This small molecule binds to this protein.
Small molecule (SMILES): O=c1[nH]cnc2c1ncn2[C@@H]1O[C@H](CO)[C@@H](O)[C@H]1O

Sequence of chain 3.A:
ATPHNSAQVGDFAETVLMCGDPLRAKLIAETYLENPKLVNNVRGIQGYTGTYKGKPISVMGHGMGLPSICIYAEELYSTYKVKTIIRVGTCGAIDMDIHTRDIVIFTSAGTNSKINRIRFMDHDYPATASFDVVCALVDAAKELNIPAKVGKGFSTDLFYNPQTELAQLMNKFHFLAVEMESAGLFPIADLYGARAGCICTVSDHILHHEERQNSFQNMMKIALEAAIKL

Binding-site contacts:
Ligand atom O2' contacts residue GLU179 of chain 6.A at 3.5 Å.
Ligand atom O5' contacts residue ARG43 of chain 3.A at 3.9 Å.
Ligand atom C2' contacts residue GLU179 of chain 6.A at 3.9 Å.
Ligand atom N3 contacts residue GLU179 of chain 6.A at 3.7 Å.
Ligand atom C3' contacts residue GLU181 of chain 6.A at 3.6 Å.
Ligand atom C2 contacts residue MET180 of chain 6.A at 3.5 Å (hydrophobic).
Ligand atom N9 contacts residue THR90 of chain 6.A at 3.7 Å.
Ligand atom N7 contacts residue CYS91 of chain 6.A at 3.4 Å.
Ligand atom C8 contacts residue THR90 of chain 6.A at 3.3 Å.
Ligand atom O5' contacts residue HIS4 of chain 3.A at 2.7 Å (h-bond).
Ligand atom N3 contacts residue PHE159 of chain 6.A at 3.9 Å.
Ligand atom C5' contacts residue MET180 of chain 6.A at 3.8 Å (hydrophobic).
Ligand atom O4' contacts residue THR90 of chain 6.A at 3.8 Å.
Ligand atom O5' contacts residue PHE159 of chain 6.A at 3.2 Å.
Ligand atom C5 contacts residue GLY92 of chain 6.A at 3.7 Å.
Ligand atom C1' contacts residue THR90 of chain 6.A at 3.5 Å.
Ligand atom C5 contacts residue VAL178 of chain 6.A at 3.6 Å (hydrophobic).
Ligand atom C6 contacts residue PHE159 of chain 6.A at 3.7 Å (hydrophobic).
Ligand atom C4' contacts residue ARG43 of chain 3.A at 3.6 Å.
Ligand atom N1 contacts residue VAL178 of chain 6.A at 3.8 Å.
Ligand atom C2' contacts residue MET180 of chain 6.A at 3.6 Å (hydrophobic).
Ligand atom C4 contacts residue VAL178 of chain 6.A at 3.8 Å (hydrophobic).
Ligand atom O3' contacts residue MET64 of chain 6.A at 3.5 Å.
Ligand atom O6 contacts residue GLY92 of chain 6.A at 3.5 Å.
Ligand atom O2' contacts residue GLU181 of chain 6.A at 2.6 Å (salt-bridge).
Ligand atom C8 contacts residue CYS91 of chain 6.A at 3.5 Å (hydrophobic).
Ligand atom N3 contacts residue MET180 of chain 6.A at 3.4 Å.
Ligand atom C2' contacts residue GLU181 of chain 6.A at 3.8 Å.
Ligand atom C6 contacts residue GLY92 of chain 6.A at 3.9 Å.
Ligand atom O2' contacts residue ARG87 of chain 6.A at 3.6 Å.
Ligand atom O2' contacts residue MET180 of chain 6.A at 3.3 Å (h-bond).
Ligand atom C5' contacts residue PHE159 of chain 6.A at 3.5 Å (hydrophobic).
Ligand atom O3' contacts residue GLU181 of chain 6.A at 2.7 Å (salt-bridge).
Ligand atom C2 contacts residue PHE159 of chain 6.A at 3.5 Å (hydrophobic).
Ligand atom C5' contacts residue HIS4 of chain 3.A at 3.7 Å.
Ligand atom N7 contacts residue GLY92 of chain 6.A at 3.4 Å (h-bond).
Ligand atom C3' contacts residue MET180 of chain 6.A at 3.6 Å (hydrophobic).
Ligand atom C6 contacts residue VAL178 of chain 6.A at 3.7 Å (hydrophobic).
Ligand atom O4' contacts residue ARG43 of chain 3.A at 3.2 Å (salt-bridge).
Ligand atom N1 contacts residue PHE159 of chain 6.A at 3.7 Å.

Sequence of chain 6.A:
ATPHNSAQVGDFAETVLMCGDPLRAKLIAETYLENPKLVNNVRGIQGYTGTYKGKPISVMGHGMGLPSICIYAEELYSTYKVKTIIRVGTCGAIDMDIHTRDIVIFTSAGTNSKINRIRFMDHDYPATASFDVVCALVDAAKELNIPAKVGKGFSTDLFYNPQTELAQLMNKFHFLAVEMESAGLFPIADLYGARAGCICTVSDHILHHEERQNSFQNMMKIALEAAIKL